Binding-site contacts:
Ligand atom C12 contacts residue TYR81 of chain 2.C at 3.9 Å (hydrophobic).
Ligand atom C4 contacts residue ASP67 of chain 2.C at 3.8 Å.
Ligand atom C16 contacts residue VAL155 of chain 2.D at 4.0 Å (hydrophobic).
Ligand atom C2 contacts residue TRP66 of chain 2.C at 4.0 Å (hydrophobic).
Ligand atom C8 contacts residue PHE51 of chain 2.C at 4.0 Å (hydrophobic).
Ligand atom C10 contacts residue PHE51 of chain 2.C at 3.8 Å (hydrophobic).
Ligand atom OC4 contacts residue TRP66 of chain 2.C at 3.7 Å.
Ligand atom C13 contacts residue THR148 of chain 2.D at 3.7 Å.
Ligand atom OC7 contacts residue TYR141 of chain 2.D at 2.7 Å (h-bond).
Ligand atom C7 contacts residue ASP67 of chain 2.C at 4.1 Å.
Ligand atom C8 contacts residue TYR141 of chain 2.D at 4.1 Å (hydrophobic).
Ligand atom C15 contacts residue VAL155 of chain 2.D at 3.8 Å (hydrophobic).
Ligand atom O16 contacts residue TRP66 of chain 2.C at 3.9 Å.
Ligand atom C5 contacts residue PHE51 of chain 2.C at 3.9 Å (hydrophobic).
Ligand atom C6 contacts residue PHE51 of chain 2.C at 3.9 Å (hydrophobic).
Ligand atom C8 contacts residue MET145 of chain 2.D at 3.8 Å (hydrophobic).
Ligand atom C13 contacts residue ASP149 of chain 2.D at 4.0 Å.
Ligand atom C2 contacts residue VAL65 of chain 2.C at 3.6 Å (hydrophobic).
Ligand atom OC1 contacts residue THR64 of chain 2.C at 3.6 Å.
Ligand atom C10 contacts residue MET145 of chain 2.D at 3.8 Å (hydrophobic).
Ligand atom C6 contacts residue TYR141 of chain 2.D at 4.1 Å (hydrophobic).
Ligand atom C14 contacts residue TYR81 of chain 2.C at 3.6 Å (hydrophobic).
Ligand atom C12 contacts residue MET145 of chain 2.D at 3.6 Å (hydrophobic).
Ligand atom C7 contacts residue TRP66 of chain 2.C at 4.0 Å (hydrophobic).
Ligand atom OC4 contacts residue ASP67 of chain 2.C at 2.8 Å (salt-bridge).
Ligand atom C4 contacts residue TRP66 of chain 2.C at 3.6 Å (hydrophobic).
Ligand atom OC7 contacts residue TRP78 of chain 2.C at 3.0 Å (h-bond).
Ligand atom C16 contacts residue TYR81 of chain 2.C at 4.0 Å (hydrophobic).
Ligand atom C3 contacts residue TRP66 of chain 2.C at 3.3 Å (hydrophobic).
Ligand atom C6 contacts residue ASP67 of chain 2.C at 3.6 Å.
Ligand atom C11 contacts residue MET145 of chain 2.D at 4.0 Å (hydrophobic).
Ligand atom C7 contacts residue TYR141 of chain 2.D at 3.8 Å (hydrophobic).
Ligand atom C1 contacts residue THR64 of chain 2.C at 4.1 Å.
Ligand atom C6 contacts residue ALA108 of chain 2.D at 4.0 Å (hydrophobic).
Ligand atom C14 contacts residue ASP149 of chain 2.D at 4.0 Å.
Ligand atom C9 contacts residue TRP66 of chain 2.C at 3.8 Å (hydrophobic).
Ligand atom OC1 contacts residue VAL53 of chain 2.C at 3.5 Å.
Ligand atom OC7 contacts residue ILE74 of chain 2.C at 3.9 Å.
Ligand atom C7 contacts residue TRP78 of chain 2.C at 3.3 Å (hydrophobic).
Ligand atom OC4 contacts residue VAL65 of chain 2.C at 3.8 Å.

This protein binds this small molecule.
Small molecule (SMILES): C[C@H]1CCC/C=C/[C@@H]2C[C@H](O)C[C@H]2[C@H](O)/C=C/C(=O)O1

Sequence of chain 2.C:
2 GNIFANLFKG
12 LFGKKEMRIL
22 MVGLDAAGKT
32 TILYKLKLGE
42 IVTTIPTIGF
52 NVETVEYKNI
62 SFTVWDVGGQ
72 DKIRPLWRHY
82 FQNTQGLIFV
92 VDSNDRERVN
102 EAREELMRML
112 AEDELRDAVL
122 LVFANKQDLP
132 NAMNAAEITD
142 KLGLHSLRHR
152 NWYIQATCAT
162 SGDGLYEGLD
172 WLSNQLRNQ

Sequence of chain 2.D:
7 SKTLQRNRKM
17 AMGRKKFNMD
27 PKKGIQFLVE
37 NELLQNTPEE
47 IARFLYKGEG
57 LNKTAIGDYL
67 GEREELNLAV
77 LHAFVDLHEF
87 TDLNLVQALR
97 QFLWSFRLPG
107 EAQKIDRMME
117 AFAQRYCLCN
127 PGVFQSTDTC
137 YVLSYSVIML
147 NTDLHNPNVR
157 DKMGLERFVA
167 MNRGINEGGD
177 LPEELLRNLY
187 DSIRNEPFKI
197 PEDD